The small molecule below binds the protein below.
Small molecule (SMILES): NCCCCCC(=O)O

Binding-site contacts:
Ligand atom C3 contacts residue LYS116 of chain 1.A at 4.2 Å.
Ligand atom O contacts residue PHE119 of chain 1.A at 3.3 Å (h-bond).
Ligand atom OXT contacts residue EDO1 of chain 1.G at 4.3 Å.
Ligand atom C4 contacts residue TRP60 of chain 1.A at 3.7 Å (hydrophobic).
Ligand atom N contacts residue ASP58 of chain 1.A at 2.6 Å (salt-bridge).
Ligand atom OXT contacts residue ARG117 of chain 1.A at 3.6 Å (salt-bridge).
Ligand atom C5 contacts residue TRP60 of chain 1.A at 4.1 Å (hydrophobic).
Ligand atom C6 contacts residue GLN163 of chain 1.A at 4.3 Å.
Ligand atom C3 contacts residue TRP60 of chain 1.A at 4.3 Å (hydrophobic).
Ligand atom N contacts residue GLN163 of chain 1.A at 3.7 Å.
Ligand atom C2 contacts residue PHE119 of chain 1.A at 3.9 Å (hydrophobic).
Ligand atom C2 contacts residue TRP60 of chain 1.A at 4.0 Å (hydrophobic).
Ligand atom C2 contacts residue TYR102 of chain 1.A at 3.9 Å (hydrophobic).
Ligand atom C2 contacts residue LYS116 of chain 1.A at 3.3 Å.
Ligand atom C6 contacts residue TRP60 of chain 1.A at 4.1 Å (hydrophobic).
Ligand atom C contacts residue TYR102 of chain 1.A at 4.2 Å (hydrophobic).
Ligand atom C4 contacts residue TYR102 of chain 1.A at 3.8 Å (hydrophobic).
Ligand atom C contacts residue PHE119 of chain 1.A at 3.1 Å (hydrophobic).
Ligand atom OXT contacts residue PHE119 of chain 1.A at 2.8 Å (h-bond).
Ligand atom C4 contacts residue GLN163 of chain 1.A at 4.5 Å.
Ligand atom C contacts residue LYS116 of chain 1.A at 3.8 Å.
Ligand atom C6 contacts residue LYS116 of chain 1.A at 3.8 Å.
Ligand atom N contacts residue LYS116 of chain 1.A at 3.3 Å (salt-bridge).
Ligand atom C6 contacts residue ASP58 of chain 1.A at 4.0 Å.
Ligand atom C5 contacts residue GLN163 of chain 1.A at 3.9 Å.
Ligand atom O contacts residue TYR102 of chain 1.A at 3.9 Å.
Ligand atom OXT contacts residue LYS116 of chain 1.A at 3.3 Å (salt-bridge).
Ligand atom N contacts residue TRP60 of chain 1.A at 3.7 Å.

Sequence of chain 1.A:
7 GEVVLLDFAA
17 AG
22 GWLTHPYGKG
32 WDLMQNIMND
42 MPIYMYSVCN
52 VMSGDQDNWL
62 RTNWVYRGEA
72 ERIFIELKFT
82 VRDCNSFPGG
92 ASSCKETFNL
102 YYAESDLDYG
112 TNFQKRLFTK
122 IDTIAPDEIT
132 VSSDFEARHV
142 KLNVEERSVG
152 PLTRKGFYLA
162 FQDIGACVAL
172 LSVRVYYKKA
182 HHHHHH